Sequence of chain 3.A:
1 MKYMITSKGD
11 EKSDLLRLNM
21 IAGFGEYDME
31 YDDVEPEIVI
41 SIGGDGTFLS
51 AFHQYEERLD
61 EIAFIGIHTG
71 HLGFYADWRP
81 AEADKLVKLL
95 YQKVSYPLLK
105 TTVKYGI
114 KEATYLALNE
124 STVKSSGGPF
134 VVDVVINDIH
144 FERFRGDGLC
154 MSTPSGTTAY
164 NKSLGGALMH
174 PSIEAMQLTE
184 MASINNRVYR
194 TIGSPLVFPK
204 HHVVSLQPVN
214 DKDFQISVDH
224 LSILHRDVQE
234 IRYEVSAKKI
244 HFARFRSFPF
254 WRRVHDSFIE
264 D

A small-molecule ligand and the protein it binds are described below.
Small molecule (SMILES): Nc1ncnc2c1ncn2[C@@H]1O[C@H](COCC#Cc2nc3c(N)ncnc3n2[C@@H]2O[C@H](CO)[C@@H](O)[C@H]2O)[C@@H](O)[C@H]1O

Binding-site contacts:
Ligand atom C4 contacts residue ASP45 of chain 2.A at 3.7 Å.
Ligand atom O3P contacts residue ASN122 of chain 2.A at 3.4 Å (h-bond).
Ligand atom C3B contacts residue SER166 of chain 2.A at 3.2 Å.
Ligand atom N4B contacts residue TYR163 of chain 2.A at 3.6 Å.
Ligand atom C5 contacts residue ALA162 of chain 2.A at 3.5 Å (hydrophobic).
Ligand atom N6 contacts residue ALA162 of chain 2.A at 3.8 Å.
Ligand atom O2' contacts residue ASP45 of chain 2.A at 3.3 Å (salt-bridge).
Ligand atom O2P contacts residue TYR163 of chain 2.A at 3.3 Å (h-bond).
Ligand atom O2P contacts residue ASN122 of chain 2.A at 3.4 Å (h-bond).
Ligand atom O3P contacts residue GLU123 of chain 2.A at 2.5 Å (salt-bridge).
Ligand atom N1 contacts residue PHE74 of chain 2.A at 3.6 Å.
Ligand atom C8 contacts residue ASN122 of chain 2.A at 3.7 Å.
Ligand atom C2P contacts residue GLU123 of chain 2.A at 3.3 Å.
Ligand atom O2' contacts residue HIS71 of chain 2.A at 3.7 Å.
Ligand atom O2P contacts residue GLU123 of chain 2.A at 2.7 Å (salt-bridge).
Ligand atom N6 contacts residue ASN122 of chain 2.A at 3.2 Å (h-bond).
Ligand atom C83 contacts residue GLY46 of chain 2.A at 3.7 Å.
Ligand atom C6 contacts residue THR161 of chain 2.A at 3.7 Å.
Ligand atom C2 contacts residue PHE74 of chain 2.A at 3.3 Å (hydrophobic).
Ligand atom N2B contacts residue SER166 of chain 2.A at 3.3 Å (h-bond).
Ligand atom C3B contacts residue ILE187 of chain 3.A at 3.5 Å (hydrophobic).
Ligand atom C82 contacts residue LEU49 of chain 2.A at 3.7 Å (hydrophobic).
Ligand atom C5 contacts residue ASN122 of chain 2.A at 3.7 Å.
Ligand atom C1B contacts residue TYR163 of chain 2.A at 3.7 Å (hydrophobic).
Ligand atom N1B contacts residue ALA185 of chain 3.A at 3.2 Å (h-bond).
Ligand atom N6 contacts residue SER158 of chain 2.A at 3.2 Å (h-bond).
Ligand atom N6 contacts residue TYR75 of chain 2.A at 3.4 Å.
Ligand atom N2B contacts residue ALA185 of chain 3.A at 3.7 Å.
Ligand atom C2 contacts residue THR161 of chain 2.A at 3.4 Å.
Ligand atom O3P contacts residue ASP222 of chain 2.A at 3.6 Å.
Ligand atom N1B contacts residue TYR163 of chain 2.A at 3.6 Å.
Ligand atom O3' contacts residue ASN189 of chain 3.A at 3.6 Å.
Ligand atom N1 contacts residue THR161 of chain 2.A at 2.7 Å (h-bond).
Ligand atom C6 contacts residue ALA162 of chain 2.A at 3.5 Å (hydrophobic).
Ligand atom C5' contacts residue ILE187 of chain 3.A at 3.7 Å (hydrophobic).
Ligand atom C3P contacts residue GLU123 of chain 2.A at 3.2 Å.
Ligand atom N1B contacts residue ASP150 of chain 3.A at 3.0 Å (salt-bridge).
Ligand atom N2B contacts residue ILE187 of chain 3.A at 3.4 Å.
Ligand atom N7 contacts residue ASN122 of chain 2.A at 2.9 Å (h-bond).
Ligand atom O2P contacts residue ALA162 of chain 2.A at 3.2 Å.

Sequence of chain 2.A:
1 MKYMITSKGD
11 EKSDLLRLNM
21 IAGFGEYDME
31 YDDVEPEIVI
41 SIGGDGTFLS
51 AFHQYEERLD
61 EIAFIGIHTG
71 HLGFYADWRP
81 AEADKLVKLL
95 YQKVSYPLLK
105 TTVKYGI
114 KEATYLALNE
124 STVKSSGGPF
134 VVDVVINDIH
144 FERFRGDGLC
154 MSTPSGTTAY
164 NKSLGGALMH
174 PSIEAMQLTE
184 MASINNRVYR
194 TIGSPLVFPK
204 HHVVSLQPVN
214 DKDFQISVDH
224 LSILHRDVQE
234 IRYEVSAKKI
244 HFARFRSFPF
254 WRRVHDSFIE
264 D